The small molecule below binds the protein below.
Small molecule (SMILES): CC[C@H](C)[C@H](NC(=O)[C@H](Cc1ccc(O)cc1)NC(=O)[C@H](CC(N)=O)NC(=O)[C@@H](NC(=O)[C@H](Cc1ccccc1)NC(=O)CNC(=O)[C@H](Cc1ccc(O)cc1)NC(=O)[C@H](CC(C)C)NC(=O)[C@@H](N)CC(C)C)C(C)C)C(=O)O

Sequence of chain 1.D:
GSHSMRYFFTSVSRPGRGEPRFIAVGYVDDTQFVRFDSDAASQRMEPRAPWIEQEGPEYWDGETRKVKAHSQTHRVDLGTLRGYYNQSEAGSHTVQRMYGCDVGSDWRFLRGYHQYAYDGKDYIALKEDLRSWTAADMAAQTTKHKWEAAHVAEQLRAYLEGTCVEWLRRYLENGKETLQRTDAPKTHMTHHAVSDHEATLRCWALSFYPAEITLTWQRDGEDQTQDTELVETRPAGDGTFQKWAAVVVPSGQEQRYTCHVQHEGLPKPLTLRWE

Binding-site contacts:
Ligand atom OD1 contacts residue TYR116 of chain 1.D at 3.1 Å (h-bond).
Ligand atom CD1 contacts residue TYR159 of chain 1.D at 3.5 Å (hydrophobic).
Ligand atom CG contacts residue LYS66 of chain 1.D at 3.6 Å.
Ligand atom N contacts residue TYR99 of chain 1.D at 3.0 Å (h-bond).
Ligand atom CB contacts residue GLU63 of chain 1.D at 3.5 Å.
Ligand atom CA contacts residue GLU63 of chain 1.D at 3.5 Å.
Ligand atom O contacts residue THR80 of chain 1.D at 3.3 Å.
Ligand atom C contacts residue TYR7 of chain 1.D at 3.4 Å (hydrophobic).
Ligand atom CD2 contacts residue TYR7 of chain 1.D at 3.6 Å (hydrophobic).
Ligand atom OXT contacts residue THR143 of chain 1.D at 2.8 Å (h-bond).
Ligand atom O contacts residue HIS70 of chain 1.D at 3.1 Å.
Ligand atom O contacts residue TYR159 of chain 1.D at 2.6 Å (h-bond).
Ligand atom N contacts residue TYR7 of chain 1.D at 2.9 Å (h-bond).
Ligand atom O contacts residue TRP147 of chain 1.D at 2.8 Å (h-bond).
Ligand atom N contacts residue TYR171 of chain 1.D at 2.7 Å (h-bond).
Ligand atom CA contacts residue ASP77 of chain 1.D at 3.5 Å.
Ligand atom OH contacts residue GLN155 of chain 1.D at 3.2 Å.
Ligand atom CZ contacts residue LEU156 of chain 1.D at 3.6 Å (hydrophobic).
Ligand atom OD1 contacts residue TRP147 of chain 1.D at 3.5 Å.
Ligand atom OD1 contacts residue ARG97 of chain 1.D at 3.5 Å (salt-bridge).
Ligand atom N contacts residue ASP77 of chain 1.D at 2.9 Å (salt-bridge).
Ligand atom O contacts residue TYR84 of chain 1.D at 3.6 Å.
Ligand atom CB contacts residue TYR99 of chain 1.D at 3.4 Å (hydrophobic).
Ligand atom CA contacts residue TYR7 of chain 1.D at 3.4 Å (hydrophobic).
Ligand atom CD2 contacts residue TRP167 of chain 1.D at 3.6 Å (hydrophobic).
Ligand atom CB contacts residue TRP167 of chain 1.D at 3.6 Å (hydrophobic).
Ligand atom C contacts residue TYR84 of chain 1.D at 3.5 Å (hydrophobic).
Ligand atom CA contacts residue TYR171 of chain 1.D at 3.5 Å (hydrophobic).
Ligand atom O contacts residue LYS66 of chain 1.D at 2.8 Å (salt-bridge).
Ligand atom CG1 contacts residue ASP77 of chain 1.D at 3.5 Å.
Ligand atom CD1 contacts residue GLU63 of chain 1.D at 3.4 Å.
Ligand atom CG1 contacts residue THR73 of chain 1.D at 3.4 Å.
Ligand atom O contacts residue TYR7 of chain 1.D at 3.6 Å.
Ligand atom OXT contacts residue TYR84 of chain 1.D at 2.7 Å (h-bond).
Ligand atom ND2 contacts residue ARG97 of chain 1.D at 3.5 Å (salt-bridge).
Ligand atom CE2 contacts residue LEU156 of chain 1.D at 3.6 Å (hydrophobic).
Ligand atom CD2 contacts residue TYR99 of chain 1.D at 3.3 Å (hydrophobic).
Ligand atom N contacts residue GLU63 of chain 1.D at 2.9 Å (salt-bridge).
Ligand atom CG contacts residue GLU63 of chain 1.D at 3.4 Å.
Ligand atom CB contacts residue ASP77 of chain 1.D at 3.5 Å.